Sequence of chain 1.B:
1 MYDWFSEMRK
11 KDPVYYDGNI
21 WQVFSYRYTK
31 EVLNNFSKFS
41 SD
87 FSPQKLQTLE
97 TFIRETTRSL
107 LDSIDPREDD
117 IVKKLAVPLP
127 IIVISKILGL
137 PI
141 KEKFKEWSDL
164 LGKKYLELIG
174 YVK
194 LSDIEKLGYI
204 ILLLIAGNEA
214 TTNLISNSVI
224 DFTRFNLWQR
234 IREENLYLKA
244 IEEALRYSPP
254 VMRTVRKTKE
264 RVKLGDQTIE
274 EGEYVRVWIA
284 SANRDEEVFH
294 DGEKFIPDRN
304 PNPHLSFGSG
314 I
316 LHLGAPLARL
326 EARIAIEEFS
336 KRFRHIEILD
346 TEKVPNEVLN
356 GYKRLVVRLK

This protein binds this small molecule.
Small molecule (SMILES): c1ccc(-c2cnc[nH]2)cc1

Binding-site contacts:
Ligand atom C8 contacts residue LEU354 of chain 1.B at 4.1 Å (hydrophobic).
Ligand atom N3 contacts residue HEM1 of chain 1.H at 1.9 Å.
Ligand atom C5 contacts residue VAL254 of chain 1.B at 4.4 Å (hydrophobic).
Ligand atom C5 contacts residue HEM1 of chain 1.H at 3.9 Å.
Ligand atom C4 contacts residue HEM1 of chain 1.H at 2.9 Å.
Ligand atom N1 contacts residue ALA209 of chain 1.B at 4.4 Å.
Ligand atom N1 contacts residue GLY210 of chain 1.B at 4.3 Å.
Ligand atom C8 contacts residue VAL254 of chain 1.B at 4.3 Å (hydrophobic).
Ligand atom C9 contacts residue LEU354 of chain 1.B at 3.7 Å (hydrophobic).
Ligand atom N1 contacts residue ALA213 of chain 1.B at 3.6 Å.
Ligand atom C6 contacts residue VAL254 of chain 1.B at 4.3 Å (hydrophobic).
Ligand atom N3 contacts residue HIS317 of chain 1.B at 3.7 Å.
Ligand atom N1 contacts residue HEM1 of chain 1.H at 3.9 Å.
Ligand atom C2 contacts residue ALA213 of chain 1.B at 3.5 Å (hydrophobic).
Ligand atom C11 contacts residue LEU354 of chain 1.B at 4.3 Å (hydrophobic).
Ligand atom N3 contacts residue GLY210 of chain 1.B at 4.4 Å.
Ligand atom C2 contacts residue HEM1 of chain 1.H at 2.8 Å.
Ligand atom C2 contacts residue GLY210 of chain 1.B at 3.7 Å.
Ligand atom C10 contacts residue LEU354 of chain 1.B at 3.7 Å (hydrophobic).
Ligand atom C7 contacts residue VAL254 of chain 1.B at 4.0 Å (hydrophobic).